This small molecule binds to this protein.
Small molecule (SMILES): CC(C)(CO)C(=O)C(=O)O

Sequence of chain 1.J:
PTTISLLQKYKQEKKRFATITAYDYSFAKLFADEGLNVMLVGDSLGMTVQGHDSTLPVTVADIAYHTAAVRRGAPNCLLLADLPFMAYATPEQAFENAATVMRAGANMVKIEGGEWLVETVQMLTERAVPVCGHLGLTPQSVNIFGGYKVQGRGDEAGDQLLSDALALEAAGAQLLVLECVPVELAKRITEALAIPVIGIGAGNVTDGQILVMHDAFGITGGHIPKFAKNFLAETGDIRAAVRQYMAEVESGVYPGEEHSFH

Binding-site contacts:
Ligand atom C6 contacts residue SER46 of chain 1.J at 3.3 Å.
Ligand atom O3 contacts residue ASP84 of chain 1.J at 3.2 Å (salt-bridge).
Ligand atom O2 contacts residue HIS136 of chain 1.J at 3.7 Å.
Ligand atom O3 contacts residue ASP45 of chain 1.J at 3.4 Å (salt-bridge).
Ligand atom O4 contacts residue MG1 of chain 1.CA at 4.3 Å.
Ligand atom O4 contacts residue THR23 of chain 1.J at 3.6 Å.
Ligand atom C3 contacts residue ILE202 of chain 1.J at 4.2 Å (hydrophobic).
Ligand atom C1 contacts residue ILE202 of chain 1.J at 4.1 Å (hydrophobic).
Ligand atom C6 contacts residue MG1 of chain 1.CA at 3.1 Å.
Ligand atom C3 contacts residue VAL179 of chain 1.J at 4.1 Å (hydrophobic).
Ligand atom C6 contacts residue ASP84 of chain 1.J at 4.2 Å.
Ligand atom C3 contacts residue LEU42 of chain 1.J at 4.2 Å (hydrophobic).
Ligand atom C1 contacts residue THR23 of chain 1.J at 4.2 Å.
Ligand atom C6 contacts residue GLY44 of chain 1.J at 4.0 Å.
Ligand atom C5 contacts residue MG1 of chain 1.CA at 3.1 Å.
Ligand atom C3 contacts residue ILE212 of chain 1.J at 4.2 Å (hydrophobic).
Ligand atom O4 contacts residue GLY44 of chain 1.J at 4.2 Å.
Ligand atom O4 contacts residue TYR25 of chain 1.J at 4.1 Å.
Ligand atom C1 contacts residue ILE212 of chain 1.J at 4.1 Å (hydrophobic).
Ligand atom C2 contacts residue LEU42 of chain 1.J at 4.5 Å (hydrophobic).
Ligand atom C4 contacts residue GLU181 of chain 1.J at 3.5 Å.
Ligand atom C3 contacts residue HIS136 of chain 1.J at 4.0 Å.
Ligand atom O2 contacts residue MG1 of chain 1.CA at 2.4 Å.
Ligand atom O1 contacts residue PRO141 of chain 1.J at 4.1 Å.
Ligand atom O3 contacts residue SER46 of chain 1.J at 3.2 Å (h-bond).
Ligand atom C6 contacts residue LEU42 of chain 1.J at 4.0 Å (hydrophobic).
Ligand atom O2 contacts residue ASP84 of chain 1.J at 3.8 Å.
Ligand atom O3 contacts residue GLY44 of chain 1.J at 3.3 Å.
Ligand atom O1 contacts residue GLU181 of chain 1.J at 3.0 Å (salt-bridge).
Ligand atom C5 contacts residue LEU42 of chain 1.J at 3.8 Å (hydrophobic).
Ligand atom O2 contacts residue LEU42 of chain 1.J at 3.8 Å.
Ligand atom C5 contacts residue LYS112 of chain 1.J at 4.0 Å.
Ligand atom O4 contacts residue SER46 of chain 1.J at 2.6 Å (h-bond).
Ligand atom O4 contacts residue LEU42 of chain 1.J at 4.2 Å.
Ligand atom O1 contacts residue MG1 of chain 1.CA at 4.0 Å.
Ligand atom O2 contacts residue LYS112 of chain 1.J at 2.8 Å (salt-bridge).
Ligand atom C1 contacts residue VAL214 of chain 1.J at 4.0 Å (hydrophobic).
Ligand atom O3 contacts residue MG1 of chain 1.CA at 2.3 Å.
Ligand atom C3 contacts residue LYS112 of chain 1.J at 4.3 Å.
Ligand atom O1 contacts residue HIS136 of chain 1.J at 3.6 Å.